The small molecule below binds the protein below.
Small molecule (SMILES): CC(=O)N[C@H]1[C@H](O[C@H]2[C@H](O)[C@@H](NC(C)=O)CO[C@@H]2CO)O[C@H](CO)[C@@H](O)[C@@H]1O

Sequence of chain 1.B:
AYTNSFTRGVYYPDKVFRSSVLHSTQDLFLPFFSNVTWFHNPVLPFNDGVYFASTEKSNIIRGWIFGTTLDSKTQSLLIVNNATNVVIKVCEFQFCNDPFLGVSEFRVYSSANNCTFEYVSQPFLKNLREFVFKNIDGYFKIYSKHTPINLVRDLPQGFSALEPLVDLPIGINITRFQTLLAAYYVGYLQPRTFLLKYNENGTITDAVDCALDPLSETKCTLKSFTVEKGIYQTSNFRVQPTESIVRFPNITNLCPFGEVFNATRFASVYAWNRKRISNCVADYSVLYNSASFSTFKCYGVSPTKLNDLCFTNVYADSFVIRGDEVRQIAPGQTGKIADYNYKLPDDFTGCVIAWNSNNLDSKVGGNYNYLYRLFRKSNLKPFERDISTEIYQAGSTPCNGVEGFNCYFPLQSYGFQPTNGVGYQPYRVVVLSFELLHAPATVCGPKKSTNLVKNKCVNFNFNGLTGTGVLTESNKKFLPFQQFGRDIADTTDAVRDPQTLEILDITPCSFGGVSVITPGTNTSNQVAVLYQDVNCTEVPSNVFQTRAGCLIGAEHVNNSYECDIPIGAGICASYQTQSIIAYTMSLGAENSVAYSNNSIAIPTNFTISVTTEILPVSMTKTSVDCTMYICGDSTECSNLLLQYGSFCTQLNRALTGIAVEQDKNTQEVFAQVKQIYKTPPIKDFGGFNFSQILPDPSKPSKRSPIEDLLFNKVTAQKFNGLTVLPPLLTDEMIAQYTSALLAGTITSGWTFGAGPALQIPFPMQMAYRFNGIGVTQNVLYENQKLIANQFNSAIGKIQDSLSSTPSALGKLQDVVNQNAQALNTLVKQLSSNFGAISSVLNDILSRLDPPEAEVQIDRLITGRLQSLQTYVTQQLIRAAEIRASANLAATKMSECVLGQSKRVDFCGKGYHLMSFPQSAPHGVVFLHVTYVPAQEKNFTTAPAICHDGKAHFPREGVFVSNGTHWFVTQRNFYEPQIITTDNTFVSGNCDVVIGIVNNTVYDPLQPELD

Binding-site contacts:
Ligand atom O3 contacts residue ASN1098 of chain 1.B at 3.1 Å (h-bond).
Ligand atom C1 contacts residue HIS1101 of chain 1.B at 4.2 Å.
Ligand atom C2 contacts residue HIS1101 of chain 1.B at 3.6 Å.
Ligand atom O3 contacts residue THR1100 of chain 1.B at 2.9 Å (h-bond).
Ligand atom C2 contacts residue ASN1098 of chain 1.B at 2.4 Å.
Ligand atom O3 contacts residue HIS1101 of chain 1.B at 3.1 Å (h-bond).
Ligand atom N2 contacts residue PHE1103 of chain 1.B at 4.0 Å.
Ligand atom C1 contacts residue ASN1098 of chain 1.B at 1.4 Å.
Ligand atom N2 contacts residue ASN1098 of chain 1.B at 3.5 Å (h-bond).
Ligand atom C2 contacts residue THR1100 of chain 1.B at 4.2 Å.
Ligand atom C3 contacts residue ASN1098 of chain 1.B at 3.3 Å.
Ligand atom C8 contacts residue PHE1103 of chain 1.B at 4.4 Å (hydrophobic).
Ligand atom O7 contacts residue HIS1101 of chain 1.B at 4.3 Å.
Ligand atom C4 contacts residue ASN1098 of chain 1.B at 4.1 Å.
Ligand atom C5 contacts residue ASN1098 of chain 1.B at 3.6 Å.
Ligand atom O5 contacts residue THR1100 of chain 1.B at 4.1 Å.
Ligand atom C3 contacts residue THR1100 of chain 1.B at 4.1 Å.
Ligand atom O5 contacts residue ASN1098 of chain 1.B at 2.4 Å (h-bond).
Ligand atom O7 contacts residue PHE1103 of chain 1.B at 4.0 Å.
Ligand atom C1 contacts residue THR1100 of chain 1.B at 4.0 Å.
Ligand atom C3 contacts residue HIS1101 of chain 1.B at 3.7 Å.
Ligand atom C7 contacts residue PHE1103 of chain 1.B at 3.9 Å (hydrophobic).
Ligand atom C2 contacts residue PHE1103 of chain 1.B at 4.3 Å (hydrophobic).